Sequence of chain 1.A:
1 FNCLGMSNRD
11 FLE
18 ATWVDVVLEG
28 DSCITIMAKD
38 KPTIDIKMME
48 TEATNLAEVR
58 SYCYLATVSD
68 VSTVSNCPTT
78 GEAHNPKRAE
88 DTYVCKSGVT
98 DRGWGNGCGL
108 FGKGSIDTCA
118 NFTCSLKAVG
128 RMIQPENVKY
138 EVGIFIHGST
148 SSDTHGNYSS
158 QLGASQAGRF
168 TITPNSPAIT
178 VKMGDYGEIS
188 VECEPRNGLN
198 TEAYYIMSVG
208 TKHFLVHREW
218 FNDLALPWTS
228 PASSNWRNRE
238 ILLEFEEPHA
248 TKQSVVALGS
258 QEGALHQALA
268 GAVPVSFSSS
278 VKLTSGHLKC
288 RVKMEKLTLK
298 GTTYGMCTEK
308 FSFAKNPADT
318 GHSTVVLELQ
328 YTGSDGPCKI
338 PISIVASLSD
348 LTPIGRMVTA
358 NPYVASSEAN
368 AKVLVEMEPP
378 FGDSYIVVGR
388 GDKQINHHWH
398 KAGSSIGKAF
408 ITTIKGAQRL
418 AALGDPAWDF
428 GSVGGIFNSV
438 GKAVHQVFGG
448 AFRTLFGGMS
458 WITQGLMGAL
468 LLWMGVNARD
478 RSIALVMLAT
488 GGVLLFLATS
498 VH

A small-molecule ligand and the protein it binds are described below.
Small molecule (SMILES): CC(=O)N[C@@H]1[C@@H](O)[C@H](O)[C@@H](CO)O[C@H]1O

Binding-site contacts:
Ligand atom C8 contacts residue ASN118 of chain 1.A at 3.6 Å.
Ligand atom O5 contacts residue THR89 of chain 1.A at 4.5 Å.
Ligand atom O7 contacts residue TYR90 of chain 1.A at 3.8 Å.
Ligand atom C7 contacts residue ASN118 of chain 1.A at 3.4 Å.
Ligand atom O5 contacts residue ASN118 of chain 1.A at 2.4 Å (h-bond).
Ligand atom N2 contacts residue ASP67 of chain 1.A at 4.5 Å.
Ligand atom O6 contacts residue THR89 of chain 1.A at 4.0 Å.
Ligand atom O6 contacts residue THR120 of chain 1.A at 3.1 Å (h-bond).
Ligand atom C2 contacts residue ASN118 of chain 1.A at 2.4 Å.
Ligand atom N2 contacts residue ASN118 of chain 1.A at 2.9 Å (h-bond).
Ligand atom C3 contacts residue ASN118 of chain 1.A at 3.8 Å.
Ligand atom C5 contacts residue ASN118 of chain 1.A at 3.6 Å.
Ligand atom C5 contacts residue THR120 of chain 1.A at 4.0 Å.
Ligand atom N2 contacts residue TYR90 of chain 1.A at 4.2 Å.
Ligand atom C8 contacts residue ASP67 of chain 1.A at 3.3 Å.
Ligand atom C5 contacts residue THR89 of chain 1.A at 4.5 Å.
Ligand atom C4 contacts residue ASN118 of chain 1.A at 4.2 Å.
Ligand atom O6 contacts residue PHE119 of chain 1.A at 3.0 Å (h-bond).
Ligand atom O7 contacts residue ASN118 of chain 1.A at 4.3 Å.
Ligand atom C8 contacts residue SER66 of chain 1.A at 3.3 Å.
Ligand atom O5 contacts residue PHE119 of chain 1.A at 4.1 Å.
Ligand atom C6 contacts residue THR120 of chain 1.A at 3.4 Å.
Ligand atom C1 contacts residue THR120 of chain 1.A at 4.4 Å.
Ligand atom C1 contacts residue THR89 of chain 1.A at 4.2 Å.
Ligand atom O7 contacts residue ASP67 of chain 1.A at 2.8 Å (salt-bridge).
Ligand atom O5 contacts residue THR120 of chain 1.A at 3.2 Å (h-bond).
Ligand atom C1 contacts residue ASN118 of chain 1.A at 1.4 Å.
Ligand atom C6 contacts residue PHE119 of chain 1.A at 4.2 Å (hydrophobic).
Ligand atom C7 contacts residue ASP67 of chain 1.A at 3.3 Å.
Ligand atom C7 contacts residue TYR90 of chain 1.A at 4.2 Å (hydrophobic).